This protein binds this small molecule.
Small molecule (SMILES): OC[C@H]1O[C@@H](O)[C@H](O)[C@@H](O)[C@@H]1O

Binding-site contacts:
Ligand atom C5 contacts residue GLU432 of chain 1.A at 3.9 Å.
Ligand atom C1 contacts residue GLN189 of chain 1.A at 3.5 Å.
Ligand atom C2 contacts residue GLU378 of chain 1.A at 3.4 Å.
Ligand atom C4 contacts residue TRP425 of chain 1.A at 3.9 Å (hydrophobic).
Ligand atom O2 contacts residue HIS144 of chain 1.A at 3.5 Å (h-bond).
Ligand atom O6 contacts residue GLU432 of chain 1.A at 2.9 Å (salt-bridge).
Ligand atom O4 contacts residue TRP433 of chain 1.A at 3.8 Å.
Ligand atom O3 contacts residue TRP425 of chain 1.A at 3.8 Å.
Ligand atom O3 contacts residue TRP433 of chain 1.A at 2.8 Å (h-bond).
Ligand atom C6 contacts residue GLU432 of chain 1.A at 3.3 Å.
Ligand atom C4 contacts residue TRP433 of chain 1.A at 3.6 Å (hydrophobic).
Ligand atom C6 contacts residue TRP425 of chain 1.A at 3.9 Å (hydrophobic).
Ligand atom O1 contacts residue GLN189 of chain 1.A at 2.7 Å (h-bond).
Ligand atom C4 contacts residue GLN43 of chain 1.A at 3.9 Å.
Ligand atom C3 contacts residue GLN43 of chain 1.A at 3.7 Å.
Ligand atom C5 contacts residue TYR319 of chain 1.A at 3.6 Å (hydrophobic).
Ligand atom C3 contacts residue TRP425 of chain 1.A at 3.6 Å (hydrophobic).
Ligand atom C6 contacts residue PHE441 of chain 1.A at 3.5 Å (hydrophobic).
Ligand atom C1 contacts residue TYR319 of chain 1.A at 3.5 Å (hydrophobic).
Ligand atom O3 contacts residue HIS144 of chain 1.A at 3.1 Å (h-bond).
Ligand atom O1 contacts residue GLU378 of chain 1.A at 3.2 Å (salt-bridge).
Ligand atom O5 contacts residue TYR319 of chain 1.A at 3.9 Å.
Ligand atom C3 contacts residue TRP433 of chain 1.A at 3.7 Å (hydrophobic).
Ligand atom O6 contacts residue PHE441 of chain 1.A at 3.7 Å.
Ligand atom O4 contacts residue GLN43 of chain 1.A at 3.0 Å (h-bond).
Ligand atom O2 contacts residue GLU378 of chain 1.A at 2.8 Å (salt-bridge).
Ligand atom O3 contacts residue GLN43 of chain 1.A at 2.7 Å (h-bond).
Ligand atom O6 contacts residue TRP351 of chain 1.A at 3.4 Å.
Ligand atom C1 contacts residue GLU378 of chain 1.A at 2.9 Å.
Ligand atom C2 contacts residue GLN189 of chain 1.A at 3.2 Å.
Ligand atom C4 contacts residue GLU432 of chain 1.A at 3.4 Å.
Ligand atom C5 contacts residue TRP425 of chain 1.A at 3.7 Å (hydrophobic).
Ligand atom O1 contacts residue TYR319 of chain 1.A at 3.4 Å.
Ligand atom O4 contacts residue GLU432 of chain 1.A at 2.5 Å (salt-bridge).
Ligand atom O2 contacts residue ASN188 of chain 1.A at 3.1 Å (h-bond).
Ligand atom O1 contacts residue ASN317 of chain 1.A at 3.9 Å.
Ligand atom C3 contacts residue GLU378 of chain 1.A at 3.8 Å.
Ligand atom O4 contacts residue TRP425 of chain 1.A at 3.0 Å.
Ligand atom O2 contacts residue GLN189 of chain 1.A at 3.1 Å (h-bond).
Ligand atom O2 contacts residue ASN317 of chain 1.A at 3.6 Å (h-bond).

Sequence of chain 1.A:
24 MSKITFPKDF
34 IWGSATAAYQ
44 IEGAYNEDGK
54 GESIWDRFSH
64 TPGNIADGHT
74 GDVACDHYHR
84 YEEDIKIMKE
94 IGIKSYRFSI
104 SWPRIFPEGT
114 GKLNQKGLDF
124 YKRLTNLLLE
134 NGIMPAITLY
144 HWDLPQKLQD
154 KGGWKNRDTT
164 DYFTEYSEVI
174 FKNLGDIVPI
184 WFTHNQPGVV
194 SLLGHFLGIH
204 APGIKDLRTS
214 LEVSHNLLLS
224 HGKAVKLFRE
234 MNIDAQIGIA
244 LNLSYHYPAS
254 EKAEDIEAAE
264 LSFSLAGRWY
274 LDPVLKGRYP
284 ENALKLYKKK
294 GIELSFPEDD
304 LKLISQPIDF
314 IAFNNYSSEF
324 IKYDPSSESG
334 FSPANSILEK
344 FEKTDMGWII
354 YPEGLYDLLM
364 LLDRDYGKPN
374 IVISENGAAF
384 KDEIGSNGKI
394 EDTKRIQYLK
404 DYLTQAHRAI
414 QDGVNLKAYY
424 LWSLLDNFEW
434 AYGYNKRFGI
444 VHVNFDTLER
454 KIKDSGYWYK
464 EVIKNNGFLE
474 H